Sequence of chain 1.D:
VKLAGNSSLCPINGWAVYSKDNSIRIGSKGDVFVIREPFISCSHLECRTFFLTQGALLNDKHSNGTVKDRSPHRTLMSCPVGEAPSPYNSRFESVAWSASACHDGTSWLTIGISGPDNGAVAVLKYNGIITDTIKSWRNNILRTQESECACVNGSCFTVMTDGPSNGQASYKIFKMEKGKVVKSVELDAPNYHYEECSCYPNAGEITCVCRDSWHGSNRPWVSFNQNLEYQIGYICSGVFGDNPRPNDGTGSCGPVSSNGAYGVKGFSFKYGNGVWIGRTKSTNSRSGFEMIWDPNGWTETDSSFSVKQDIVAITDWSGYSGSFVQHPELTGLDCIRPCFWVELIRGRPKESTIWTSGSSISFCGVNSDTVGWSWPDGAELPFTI

Binding-site contacts:
Ligand atom O1B contacts residue ARG286 of chain 1.D at 3.1 Å (salt-bridge).
Ligand atom O1B contacts residue TYR320 of chain 1.D at 3.3 Å (h-bond).
Ligand atom O1A contacts residue ARG211 of chain 1.D at 3.2 Å (salt-bridge).
Ligand atom C10 contacts residue ARG70 of chain 1.D at 3.8 Å.
Ligand atom O1B contacts residue ARG36 of chain 1.D at 3.1 Å (salt-bridge).
Ligand atom C91 contacts residue ARG211 of chain 1.D at 3.8 Å.
Ligand atom C7 contacts residue TYR320 of chain 1.D at 3.2 Å (hydrophobic).
Ligand atom C1 contacts residue TYR320 of chain 1.D at 3.1 Å (hydrophobic).
Ligand atom C7 contacts residue GLU196 of chain 1.D at 4.0 Å.
Ligand atom C3 contacts residue ARG36 of chain 1.D at 4.0 Å.
Ligand atom C1 contacts residue ARG211 of chain 1.D at 4.0 Å.
Ligand atom C6 contacts residue GLU196 of chain 1.D at 3.5 Å.
Ligand atom C5 contacts residue ASP69 of chain 1.D at 3.9 Å.
Ligand atom C81 contacts residue ARG143 of chain 1.D at 3.7 Å.
Ligand atom N4 contacts residue GLU37 of chain 1.D at 3.0 Å (salt-bridge).
Ligand atom O10 contacts residue ASP69 of chain 1.D at 3.8 Å.
Ligand atom C91 contacts residue SER165 of chain 1.D at 3.9 Å.
Ligand atom C6 contacts residue TYR320 of chain 1.D at 3.8 Å (hydrophobic).
Ligand atom C1 contacts residue TYR262 of chain 1.D at 3.7 Å (hydrophobic).
Ligand atom C82 contacts residue ARG143 of chain 1.D at 3.8 Å.
Ligand atom C4 contacts residue TYR320 of chain 1.D at 3.5 Å (hydrophobic).
Ligand atom C81 contacts residue SER165 of chain 1.D at 3.7 Å.
Ligand atom O1A contacts residue ARG286 of chain 1.D at 2.8 Å (salt-bridge).
Ligand atom C11 contacts residue TRP97 of chain 1.D at 3.7 Å (hydrophobic).
Ligand atom C3 contacts residue GLU37 of chain 1.D at 3.9 Å.
Ligand atom C4 contacts residue GLU37 of chain 1.D at 3.7 Å.
Ligand atom C9 contacts residue GLU195 of chain 1.D at 3.8 Å.
Ligand atom N4 contacts residue ASP69 of chain 1.D at 2.7 Å (salt-bridge).
Ligand atom C1 contacts residue ARG286 of chain 1.D at 3.6 Å.
Ligand atom C91 contacts residue GLU195 of chain 1.D at 4.0 Å.
Ligand atom C3 contacts residue ASP69 of chain 1.D at 3.1 Å.
Ligand atom C4 contacts residue ASP69 of chain 1.D at 3.4 Å.
Ligand atom O1A contacts residue TYR262 of chain 1.D at 3.0 Å (h-bond).
Ligand atom O1A contacts residue TYR320 of chain 1.D at 3.6 Å (h-bond).
Ligand atom O10 contacts residue ARG70 of chain 1.D at 2.8 Å (salt-bridge).
Ligand atom C3 contacts residue TYR320 of chain 1.D at 3.4 Å (hydrophobic).
Ligand atom C9 contacts residue GLU196 of chain 1.D at 4.0 Å.
Ligand atom C91 contacts residue SER213 of chain 1.D at 4.0 Å.
Ligand atom C2 contacts residue TYR320 of chain 1.D at 2.8 Å (hydrophobic).
Ligand atom C7 contacts residue ARG211 of chain 1.D at 3.7 Å.

This protein binds this small molecule.
Small molecule (SMILES): CCC(CC)O[C@@H]1C=C(C(=O)O)C[C@H](N)[C@H]1NC(C)=O